Binding-site contacts:
Ligand atom C contacts residue GLU445 of chain 1.C at 3.4 Å.
Ligand atom O contacts residue LYS846 of chain 1.C at 3.6 Å.
Ligand atom OG1 contacts residue GLU445 of chain 1.C at 2.7 Å (salt-bridge).
Ligand atom O contacts residue GLU445 of chain 1.C at 3.5 Å (salt-bridge).
Ligand atom O contacts residue MET564 of chain 1.C at 3.7 Å.
Ligand atom OB contacts residue MET560 of chain 1.C at 3.7 Å.
Ligand atom NE2 contacts residue MET560 of chain 1.C at 3.4 Å.
Ligand atom C1 contacts residue GLU445 of chain 1.C at 3.2 Å.
Ligand atom C contacts residue LYS846 of chain 1.C at 3.8 Å.
Ligand atom N contacts residue GLU445 of chain 1.C at 3.1 Å (salt-bridge).
Ligand atom NG contacts residue MB81 of chain 1.Q at 1.4 Å.
Ligand atom CA contacts residue GLU445 of chain 1.C at 3.7 Å.
Ligand atom CD contacts residue ARG557 of chain 1.C at 3.8 Å.
Ligand atom O contacts residue GLU445 of chain 1.C at 3.3 Å (salt-bridge).
Ligand atom CB contacts residue MB81 of chain 1.Q at 2.5 Å.
Ligand atom O contacts residue LYS846 of chain 1.C at 3.5 Å.
Ligand atom CB contacts residue GLN567 of chain 1.C at 3.0 Å.
Ligand atom OB contacts residue GLU445 of chain 1.C at 2.8 Å (salt-bridge).
Ligand atom CA contacts residue MET560 of chain 1.C at 3.7 Å (hydrophobic).
Ligand atom OG1 contacts residue GLN567 of chain 1.C at 2.5 Å (h-bond).
Ligand atom OE1 contacts residue LYS846 of chain 1.C at 2.8 Å (salt-bridge).
Ligand atom O contacts residue GLY446 of chain 1.C at 3.1 Å (h-bond).
Ligand atom OG1 contacts residue ASN563 of chain 1.C at 3.3 Å.
Ligand atom OG2 contacts residue GLN567 of chain 1.C at 3.8 Å.
Ligand atom CA contacts residue GLU445 of chain 1.C at 3.6 Å.
Ligand atom CG contacts residue LYS846 of chain 1.C at 3.3 Å.
Ligand atom N contacts residue MB81 of chain 1.Q at 3.8 Å.
Ligand atom OE1 contacts residue ARG557 of chain 1.C at 2.9 Å (salt-bridge).
Ligand atom C contacts residue GLN567 of chain 1.C at 3.6 Å.
Ligand atom O contacts residue LYS838 of chain 1.C at 2.8 Å (salt-bridge).
Ligand atom O contacts residue PRO444 of chain 1.C at 3.9 Å.
Ligand atom CA contacts residue MB81 of chain 1.Q at 3.7 Å.
Ligand atom CD contacts residue MET560 of chain 1.C at 3.7 Å (hydrophobic).
Ligand atom OG1 contacts residue MET560 of chain 1.C at 3.5 Å.
Ligand atom N contacts residue GLU445 of chain 1.C at 2.6 Å (salt-bridge).
Ligand atom N contacts residue GLU445 of chain 1.C at 3.6 Å.
Ligand atom CA contacts residue GLU445 of chain 1.C at 3.3 Å.
Ligand atom CD contacts residue LYS846 of chain 1.C at 3.4 Å.
Ligand atom O contacts residue GLN567 of chain 1.C at 2.9 Å (h-bond).
Ligand atom CA contacts residue GLN567 of chain 1.C at 3.7 Å.

A protein and the small-molecule ligand that binds it are described below.
Small molecule (SMILES): CC(C)[C@H]1NC(=O)[C@@H](CO)NC(=O)[C@@H](CN)NC(=O)[C@H](C(=O)O)NC(=O)[C@H](O)CNC(=O)[C@@H]([C@@H](C)O)NC(=O)[C@H]([C@@H](O)[C@H](O)C(N)=O)NC1=O

Sequence of chain 1.D:
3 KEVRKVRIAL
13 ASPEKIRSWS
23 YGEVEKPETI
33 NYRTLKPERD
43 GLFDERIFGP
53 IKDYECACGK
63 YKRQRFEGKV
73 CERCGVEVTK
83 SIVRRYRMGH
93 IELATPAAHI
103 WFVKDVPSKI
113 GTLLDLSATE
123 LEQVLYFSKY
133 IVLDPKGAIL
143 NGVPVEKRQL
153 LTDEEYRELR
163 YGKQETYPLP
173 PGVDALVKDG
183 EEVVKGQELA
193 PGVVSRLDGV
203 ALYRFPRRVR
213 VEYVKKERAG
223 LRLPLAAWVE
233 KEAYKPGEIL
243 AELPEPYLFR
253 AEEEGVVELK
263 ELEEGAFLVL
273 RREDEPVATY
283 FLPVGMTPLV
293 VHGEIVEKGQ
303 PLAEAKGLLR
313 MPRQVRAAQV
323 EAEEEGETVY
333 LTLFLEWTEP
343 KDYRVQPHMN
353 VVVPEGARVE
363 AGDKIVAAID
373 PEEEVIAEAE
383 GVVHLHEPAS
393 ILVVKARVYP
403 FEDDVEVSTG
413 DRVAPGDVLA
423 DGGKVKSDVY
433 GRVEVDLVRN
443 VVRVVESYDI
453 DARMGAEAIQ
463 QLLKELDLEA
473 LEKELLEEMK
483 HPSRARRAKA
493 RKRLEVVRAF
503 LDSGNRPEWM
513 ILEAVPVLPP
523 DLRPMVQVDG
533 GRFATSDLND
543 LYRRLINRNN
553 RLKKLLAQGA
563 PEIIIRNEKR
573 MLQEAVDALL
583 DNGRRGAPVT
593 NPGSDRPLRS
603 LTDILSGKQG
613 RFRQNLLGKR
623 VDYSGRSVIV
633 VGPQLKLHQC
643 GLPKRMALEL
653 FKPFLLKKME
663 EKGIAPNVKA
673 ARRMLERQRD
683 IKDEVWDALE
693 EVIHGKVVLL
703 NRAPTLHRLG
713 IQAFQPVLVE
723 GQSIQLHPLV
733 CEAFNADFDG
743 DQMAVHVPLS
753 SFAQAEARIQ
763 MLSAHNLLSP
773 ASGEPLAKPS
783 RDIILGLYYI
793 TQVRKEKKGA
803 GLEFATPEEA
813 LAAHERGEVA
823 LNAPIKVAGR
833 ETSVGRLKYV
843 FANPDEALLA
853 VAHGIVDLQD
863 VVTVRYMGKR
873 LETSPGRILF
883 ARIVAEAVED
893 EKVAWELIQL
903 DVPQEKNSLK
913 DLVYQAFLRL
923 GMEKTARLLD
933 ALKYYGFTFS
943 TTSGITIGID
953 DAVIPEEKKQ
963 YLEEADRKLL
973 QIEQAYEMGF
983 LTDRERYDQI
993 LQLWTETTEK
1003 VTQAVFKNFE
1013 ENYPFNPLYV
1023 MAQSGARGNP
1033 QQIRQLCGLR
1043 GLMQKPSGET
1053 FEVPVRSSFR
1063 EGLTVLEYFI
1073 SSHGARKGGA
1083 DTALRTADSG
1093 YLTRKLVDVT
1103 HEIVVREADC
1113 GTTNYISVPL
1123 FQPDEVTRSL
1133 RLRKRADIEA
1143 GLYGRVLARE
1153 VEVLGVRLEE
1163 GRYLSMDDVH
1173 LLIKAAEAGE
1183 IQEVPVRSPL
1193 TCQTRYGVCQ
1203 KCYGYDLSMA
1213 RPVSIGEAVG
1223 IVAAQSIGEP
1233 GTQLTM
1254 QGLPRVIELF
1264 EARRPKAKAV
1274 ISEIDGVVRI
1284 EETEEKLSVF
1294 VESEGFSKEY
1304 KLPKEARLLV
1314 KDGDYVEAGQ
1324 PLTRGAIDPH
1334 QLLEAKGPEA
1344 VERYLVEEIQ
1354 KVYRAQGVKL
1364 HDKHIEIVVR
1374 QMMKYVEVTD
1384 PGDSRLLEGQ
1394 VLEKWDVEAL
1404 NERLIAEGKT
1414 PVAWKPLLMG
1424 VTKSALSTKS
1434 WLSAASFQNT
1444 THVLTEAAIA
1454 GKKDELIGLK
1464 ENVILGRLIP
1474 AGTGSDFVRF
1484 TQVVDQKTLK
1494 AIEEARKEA

Sequence of chain 1.C:
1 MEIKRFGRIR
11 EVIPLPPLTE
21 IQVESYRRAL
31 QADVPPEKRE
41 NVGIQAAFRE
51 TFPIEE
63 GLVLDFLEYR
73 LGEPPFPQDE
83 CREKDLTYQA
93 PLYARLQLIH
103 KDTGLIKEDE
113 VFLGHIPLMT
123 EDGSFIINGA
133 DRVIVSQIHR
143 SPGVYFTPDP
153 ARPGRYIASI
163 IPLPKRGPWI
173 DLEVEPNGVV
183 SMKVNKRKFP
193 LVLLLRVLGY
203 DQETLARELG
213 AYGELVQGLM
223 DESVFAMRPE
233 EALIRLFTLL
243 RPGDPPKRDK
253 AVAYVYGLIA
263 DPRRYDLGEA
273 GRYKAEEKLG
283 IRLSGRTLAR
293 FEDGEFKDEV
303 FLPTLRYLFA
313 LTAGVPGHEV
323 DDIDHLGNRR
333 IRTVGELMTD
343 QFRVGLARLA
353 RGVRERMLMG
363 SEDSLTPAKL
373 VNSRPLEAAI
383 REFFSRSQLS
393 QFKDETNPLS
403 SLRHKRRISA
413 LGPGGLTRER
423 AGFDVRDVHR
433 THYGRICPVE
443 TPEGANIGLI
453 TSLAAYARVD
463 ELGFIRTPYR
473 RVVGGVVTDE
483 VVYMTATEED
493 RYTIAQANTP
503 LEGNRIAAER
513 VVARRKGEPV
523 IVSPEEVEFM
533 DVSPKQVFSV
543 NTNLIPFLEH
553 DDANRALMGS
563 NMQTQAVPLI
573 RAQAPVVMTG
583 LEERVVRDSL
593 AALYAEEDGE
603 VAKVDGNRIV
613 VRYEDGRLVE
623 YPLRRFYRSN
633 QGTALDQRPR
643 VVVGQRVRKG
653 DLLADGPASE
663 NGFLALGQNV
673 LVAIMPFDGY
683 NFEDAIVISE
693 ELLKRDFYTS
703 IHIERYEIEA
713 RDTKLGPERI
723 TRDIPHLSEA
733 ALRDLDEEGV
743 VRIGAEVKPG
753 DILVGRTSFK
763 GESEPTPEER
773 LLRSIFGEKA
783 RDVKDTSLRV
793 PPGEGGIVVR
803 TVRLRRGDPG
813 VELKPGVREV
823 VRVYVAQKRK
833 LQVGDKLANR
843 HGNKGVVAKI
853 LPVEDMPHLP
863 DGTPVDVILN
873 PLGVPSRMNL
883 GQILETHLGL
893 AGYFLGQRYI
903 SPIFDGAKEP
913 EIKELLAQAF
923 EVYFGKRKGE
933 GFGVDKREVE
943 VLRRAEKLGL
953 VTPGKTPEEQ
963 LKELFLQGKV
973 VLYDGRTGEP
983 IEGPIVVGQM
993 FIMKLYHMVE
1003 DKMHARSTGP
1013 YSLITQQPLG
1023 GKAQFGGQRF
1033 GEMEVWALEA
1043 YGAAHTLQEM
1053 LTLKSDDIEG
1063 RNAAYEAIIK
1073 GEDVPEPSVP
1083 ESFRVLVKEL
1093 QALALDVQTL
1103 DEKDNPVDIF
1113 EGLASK